Sequence of chain 1.A:
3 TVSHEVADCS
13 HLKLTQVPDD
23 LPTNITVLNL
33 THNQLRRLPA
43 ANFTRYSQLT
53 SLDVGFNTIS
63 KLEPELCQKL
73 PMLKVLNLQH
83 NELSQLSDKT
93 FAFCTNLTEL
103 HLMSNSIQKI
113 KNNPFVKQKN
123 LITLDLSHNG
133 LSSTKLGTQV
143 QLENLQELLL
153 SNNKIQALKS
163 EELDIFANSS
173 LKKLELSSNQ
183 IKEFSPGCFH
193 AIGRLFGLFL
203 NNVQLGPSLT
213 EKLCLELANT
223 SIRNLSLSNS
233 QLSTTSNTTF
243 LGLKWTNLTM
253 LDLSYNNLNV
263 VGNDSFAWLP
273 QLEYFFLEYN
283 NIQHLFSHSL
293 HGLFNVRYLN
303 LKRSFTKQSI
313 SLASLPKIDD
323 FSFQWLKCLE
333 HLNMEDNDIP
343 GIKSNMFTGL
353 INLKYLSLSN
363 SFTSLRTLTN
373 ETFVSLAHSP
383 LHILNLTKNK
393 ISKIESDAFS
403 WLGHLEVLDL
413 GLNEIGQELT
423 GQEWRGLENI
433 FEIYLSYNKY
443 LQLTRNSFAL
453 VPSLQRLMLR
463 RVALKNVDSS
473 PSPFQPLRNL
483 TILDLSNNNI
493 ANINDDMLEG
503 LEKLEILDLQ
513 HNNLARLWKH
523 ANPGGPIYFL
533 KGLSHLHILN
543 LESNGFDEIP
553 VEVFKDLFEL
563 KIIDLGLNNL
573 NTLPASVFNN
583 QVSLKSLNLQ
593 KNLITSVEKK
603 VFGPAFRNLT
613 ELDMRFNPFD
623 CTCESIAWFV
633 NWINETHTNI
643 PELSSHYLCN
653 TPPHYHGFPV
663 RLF

Binding-site contacts:
Ligand atom C1 contacts residue ASN249 of chain 1.A at 3.6 Å.
Ligand atom O7 contacts residue ASN249 of chain 1.A at 3.0 Å (h-bond).
Ligand atom O1 contacts residue ASN249 of chain 1.A at 2.3 Å (h-bond).
Ligand atom N2 contacts residue ASN249 of chain 1.A at 4.0 Å.
Ligand atom C7 contacts residue ASN249 of chain 1.A at 3.4 Å.
Ligand atom C8 contacts residue ASN249 of chain 1.A at 3.9 Å.
Ligand atom C8 contacts residue TRP247 of chain 1.A at 4.2 Å (hydrophobic).
Ligand atom C2 contacts residue ASN249 of chain 1.A at 4.2 Å.

A protein and the small-molecule ligand that binds it are described below.
Small molecule (SMILES): CC(=O)N[C@@H]1[C@@H](O)[C@H](O)[C@@H](CO)O[C@H]1O